Binding-site contacts:
Ligand atom O7 contacts residue ASN35 of chain 1.D at 3.6 Å.
Ligand atom C4 contacts residue ASN35 of chain 1.D at 4.2 Å.
Ligand atom O5 contacts residue GLN322 of chain 1.D at 3.6 Å.
Ligand atom O5 contacts residue THR37 of chain 1.D at 3.6 Å.
Ligand atom C2 contacts residue ASN35 of chain 1.D at 2.5 Å.
Ligand atom O5 contacts residue ASN35 of chain 1.D at 2.4 Å (h-bond).
Ligand atom C1 contacts residue THR37 of chain 1.D at 4.4 Å.
Ligand atom C5 contacts residue ASN35 of chain 1.D at 3.7 Å.
Ligand atom C4 contacts residue THR37 of chain 1.D at 3.8 Å.
Ligand atom N2 contacts residue ASN35 of chain 1.D at 2.9 Å (h-bond).
Ligand atom C6 contacts residue THR37 of chain 1.D at 3.9 Å.
Ligand atom O6 contacts residue THR37 of chain 1.D at 3.7 Å.
Ligand atom C7 contacts residue ASN35 of chain 1.D at 3.7 Å.
Ligand atom O5 contacts residue ILE36 of chain 1.D at 4.4 Å.
Ligand atom C1 contacts residue GLN322 of chain 1.D at 3.7 Å.
Ligand atom C5 contacts residue THR37 of chain 1.D at 4.0 Å.
Ligand atom C6 contacts residue ILE36 of chain 1.D at 4.4 Å (hydrophobic).
Ligand atom C3 contacts residue ASN35 of chain 1.D at 3.8 Å.
Ligand atom C2 contacts residue THR37 of chain 1.D at 4.3 Å.
Ligand atom O6 contacts residue GLN322 of chain 1.D at 4.3 Å.
Ligand atom C1 contacts residue ASN35 of chain 1.D at 1.4 Å.
Ligand atom O6 contacts residue ILE36 of chain 1.D at 3.2 Å (h-bond).

Sequence of chain 1.D:
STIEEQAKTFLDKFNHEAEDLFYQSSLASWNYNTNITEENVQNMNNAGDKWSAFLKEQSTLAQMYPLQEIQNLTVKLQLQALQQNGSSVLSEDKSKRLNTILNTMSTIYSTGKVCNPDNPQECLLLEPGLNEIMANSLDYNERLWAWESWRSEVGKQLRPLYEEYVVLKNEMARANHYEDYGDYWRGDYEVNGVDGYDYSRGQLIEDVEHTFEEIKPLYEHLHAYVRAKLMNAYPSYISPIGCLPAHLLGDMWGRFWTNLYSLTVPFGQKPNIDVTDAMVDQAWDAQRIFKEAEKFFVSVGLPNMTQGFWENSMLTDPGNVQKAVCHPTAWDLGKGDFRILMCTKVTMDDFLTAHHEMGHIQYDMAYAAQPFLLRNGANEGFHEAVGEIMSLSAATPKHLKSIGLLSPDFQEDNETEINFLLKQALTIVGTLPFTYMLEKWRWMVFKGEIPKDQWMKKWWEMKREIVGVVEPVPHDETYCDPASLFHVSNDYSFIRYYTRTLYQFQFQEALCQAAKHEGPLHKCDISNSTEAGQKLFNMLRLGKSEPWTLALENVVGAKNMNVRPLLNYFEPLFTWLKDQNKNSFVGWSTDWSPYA

The protein below binds the small molecule below.
Small molecule (SMILES): CC(=O)N[C@@H]1[C@@H](O)[C@H](O)[C@@H](CO)O[C@H]1O